This protein binds this small molecule.
Small molecule (SMILES): CC(=O)N[C@@H]1[C@@H](O)[C@H](O)[C@@H](CO)O[C@H]1O

Binding-site contacts:
Ligand atom C7 contacts residue LEU192 of chain 21.E at 3.8 Å (hydrophobic).
Ligand atom C7 contacts residue ASN200 of chain 21.E at 3.6 Å.
Ligand atom C2 contacts residue ASN200 of chain 21.E at 2.5 Å.
Ligand atom C2 contacts residue LEU192 of chain 21.E at 4.3 Å (hydrophobic).
Ligand atom O6 contacts residue ASN200 of chain 21.E at 3.0 Å (h-bond).
Ligand atom C1 contacts residue LEU192 of chain 21.E at 3.9 Å (hydrophobic).
Ligand atom N2 contacts residue ASN200 of chain 21.E at 3.3 Å (h-bond).
Ligand atom O5 contacts residue ASN200 of chain 21.E at 2.5 Å (h-bond).
Ligand atom C4 contacts residue ASN200 of chain 21.E at 3.8 Å.
Ligand atom C8 contacts residue LEU192 of chain 21.E at 3.7 Å (hydrophobic).
Ligand atom C3 contacts residue ASN200 of chain 21.E at 3.7 Å.
Ligand atom C6 contacts residue ASN200 of chain 21.E at 3.3 Å.
Ligand atom N2 contacts residue LEU192 of chain 21.E at 3.5 Å.
Ligand atom O5 contacts residue SER197 of chain 21.E at 4.0 Å.
Ligand atom C5 contacts residue ASN200 of chain 21.E at 3.3 Å.
Ligand atom C6 contacts residue LEU199 of chain 21.E at 4.1 Å (hydrophobic).
Ligand atom C5 contacts residue SER197 of chain 21.E at 4.2 Å.
Ligand atom O7 contacts residue ASN200 of chain 21.E at 3.3 Å (h-bond).
Ligand atom O7 contacts residue LYS203 of chain 21.E at 4.0 Å.
Ligand atom C8 contacts residue VAL205 of chain 21.E at 3.7 Å (hydrophobic).
Ligand atom C6 contacts residue SER197 of chain 21.E at 4.3 Å.
Ligand atom C1 contacts residue ASN200 of chain 21.E at 1.4 Å.

Sequence of chain 21.E:
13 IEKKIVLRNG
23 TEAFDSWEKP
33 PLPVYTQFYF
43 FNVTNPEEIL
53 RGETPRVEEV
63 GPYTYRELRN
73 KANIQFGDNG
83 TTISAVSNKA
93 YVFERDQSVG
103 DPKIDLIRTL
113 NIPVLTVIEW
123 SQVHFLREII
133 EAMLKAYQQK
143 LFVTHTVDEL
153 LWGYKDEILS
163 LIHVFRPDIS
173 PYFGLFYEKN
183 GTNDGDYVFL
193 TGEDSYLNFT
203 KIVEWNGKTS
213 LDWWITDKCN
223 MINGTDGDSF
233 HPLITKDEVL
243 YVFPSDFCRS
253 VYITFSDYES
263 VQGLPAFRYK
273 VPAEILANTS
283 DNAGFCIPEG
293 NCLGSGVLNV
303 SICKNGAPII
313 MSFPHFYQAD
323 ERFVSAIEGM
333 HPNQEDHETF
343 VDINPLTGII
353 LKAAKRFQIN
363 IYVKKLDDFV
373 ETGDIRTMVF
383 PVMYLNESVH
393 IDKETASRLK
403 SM